Binding-site contacts:
Ligand atom C2' contacts residue GLN137 of chain 10.A at 2.9 Å.
Ligand atom OP2 contacts residue ASN139 of chain 10.A at 3.3 Å (h-bond).
Ligand atom C3' contacts residue GLN137 of chain 10.A at 2.6 Å.
Ligand atom OP2 contacts residue ARG534 of chain 10.A at 3.6 Å.
Ligand atom N3 contacts residue TRP60 of chain 10.A at 3.0 Å.
Ligand atom OP2 contacts residue TRP60 of chain 10.A at 4.4 Å.
Ligand atom C5 contacts residue TRP60 of chain 10.A at 3.8 Å (hydrophobic).
Ligand atom C8 contacts residue TRP60 of chain 10.A at 4.4 Å (hydrophobic).
Ligand atom O3' contacts residue PRO276 of chain 10.A at 3.4 Å.
Ligand atom N6 contacts residue TRP60 of chain 10.A at 3.0 Å.
Ligand atom C6 contacts residue TRP60 of chain 10.A at 3.4 Å (hydrophobic).
Ligand atom C5' contacts residue PRO276 of chain 10.A at 3.7 Å (hydrophobic).
Ligand atom O5' contacts residue TRP60 of chain 10.A at 3.8 Å.
Ligand atom C4' contacts residue GLN137 of chain 10.A at 4.1 Å.
Ligand atom N9 contacts residue TRP60 of chain 10.A at 3.8 Å.
Ligand atom P contacts residue PRO276 of chain 10.A at 3.8 Å.
Ligand atom OP1 contacts residue ASN275 of chain 10.A at 4.5 Å.
Ligand atom OP2 contacts residue PRO276 of chain 10.A at 3.9 Å.
Ligand atom O4' contacts residue TRP60 of chain 10.A at 4.2 Å.
Ligand atom O5' contacts residue PRO276 of chain 10.A at 2.8 Å.
Ligand atom OP2 contacts residue GLN137 of chain 10.A at 3.8 Å.
Ligand atom N1 contacts residue TRP60 of chain 10.A at 3.5 Å.
Ligand atom P contacts residue GLN137 of chain 10.A at 3.5 Å.
Ligand atom O5' contacts residue GLN137 of chain 10.A at 4.3 Å.
Ligand atom P contacts residue ASN139 of chain 10.A at 3.7 Å.
Ligand atom C4' contacts residue PRO276 of chain 10.A at 3.7 Å (hydrophobic).
Ligand atom OP1 contacts residue ASN139 of chain 10.A at 3.1 Å (h-bond).
Ligand atom OP1 contacts residue PRO276 of chain 10.A at 3.1 Å.
Ligand atom C4 contacts residue TRP60 of chain 10.A at 3.5 Å (hydrophobic).
Ligand atom N7 contacts residue TRP60 of chain 10.A at 3.9 Å.
Ligand atom N6 contacts residue GLY57 of chain 10.A at 3.7 Å.
Ligand atom O3' contacts residue TRP60 of chain 10.A at 4.4 Å.
Ligand atom N6 contacts residue ASP58 of chain 10.A at 4.3 Å.
Ligand atom C2' contacts residue TRP60 of chain 10.A at 4.1 Å (hydrophobic).
Ligand atom C1' contacts residue GLN137 of chain 10.A at 4.0 Å.
Ligand atom OP1 contacts residue GLN137 of chain 10.A at 4.4 Å.
Ligand atom C1' contacts residue TRP60 of chain 10.A at 3.5 Å (hydrophobic).
Ligand atom O3' contacts residue GLN137 of chain 10.A at 2.1 Å (h-bond).
Ligand atom C2 contacts residue TRP60 of chain 10.A at 3.4 Å (hydrophobic).
Ligand atom C3' contacts residue PRO276 of chain 10.A at 3.2 Å (hydrophobic).

Sequence of chain 10.A:
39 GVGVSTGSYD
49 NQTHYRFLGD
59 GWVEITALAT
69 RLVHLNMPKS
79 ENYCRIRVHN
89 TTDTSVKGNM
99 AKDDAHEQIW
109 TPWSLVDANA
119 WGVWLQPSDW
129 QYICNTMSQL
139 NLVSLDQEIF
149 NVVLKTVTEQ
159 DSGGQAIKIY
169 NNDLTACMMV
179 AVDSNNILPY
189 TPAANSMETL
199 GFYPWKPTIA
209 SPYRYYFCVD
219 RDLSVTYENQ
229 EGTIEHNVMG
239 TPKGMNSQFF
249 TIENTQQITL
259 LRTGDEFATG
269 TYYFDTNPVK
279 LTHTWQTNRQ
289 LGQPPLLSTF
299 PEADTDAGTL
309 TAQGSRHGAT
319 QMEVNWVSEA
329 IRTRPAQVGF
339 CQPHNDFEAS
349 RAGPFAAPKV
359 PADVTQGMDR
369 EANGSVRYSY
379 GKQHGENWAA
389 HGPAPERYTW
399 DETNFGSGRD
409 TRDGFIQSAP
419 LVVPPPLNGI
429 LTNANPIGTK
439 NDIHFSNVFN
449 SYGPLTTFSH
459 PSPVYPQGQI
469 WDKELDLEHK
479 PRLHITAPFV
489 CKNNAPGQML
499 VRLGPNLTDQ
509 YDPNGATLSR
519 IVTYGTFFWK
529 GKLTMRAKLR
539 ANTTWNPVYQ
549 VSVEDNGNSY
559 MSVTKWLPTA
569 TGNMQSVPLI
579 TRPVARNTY

This protein binds this small molecule.
Small molecule (SMILES): Nc1ccn([C@H]2C[C@H](O[P](=O)(O)OC[C@H]3O[C@@H](n4cnc5c(N)ncnc54)C[C@@H]3O[P](=O)(O)OC[C@H]3O[C@@H](n4cnc5c(N)ncnc54)C[C@@H]3O[P](=O)(O)OC[C@H]3O[C@@H](n4cnc5c(N)ncnc54)C[C@@H]3O)[C@@H](COP(=O)=O)O2)c(=O)n1